This protein binds this small molecule.
Small molecule (SMILES): CC(=O)N[C@@H]1[C@@H](O)[C@H](O)[C@@H](CO)O[C@H]1O

Sequence of chain 1.A:
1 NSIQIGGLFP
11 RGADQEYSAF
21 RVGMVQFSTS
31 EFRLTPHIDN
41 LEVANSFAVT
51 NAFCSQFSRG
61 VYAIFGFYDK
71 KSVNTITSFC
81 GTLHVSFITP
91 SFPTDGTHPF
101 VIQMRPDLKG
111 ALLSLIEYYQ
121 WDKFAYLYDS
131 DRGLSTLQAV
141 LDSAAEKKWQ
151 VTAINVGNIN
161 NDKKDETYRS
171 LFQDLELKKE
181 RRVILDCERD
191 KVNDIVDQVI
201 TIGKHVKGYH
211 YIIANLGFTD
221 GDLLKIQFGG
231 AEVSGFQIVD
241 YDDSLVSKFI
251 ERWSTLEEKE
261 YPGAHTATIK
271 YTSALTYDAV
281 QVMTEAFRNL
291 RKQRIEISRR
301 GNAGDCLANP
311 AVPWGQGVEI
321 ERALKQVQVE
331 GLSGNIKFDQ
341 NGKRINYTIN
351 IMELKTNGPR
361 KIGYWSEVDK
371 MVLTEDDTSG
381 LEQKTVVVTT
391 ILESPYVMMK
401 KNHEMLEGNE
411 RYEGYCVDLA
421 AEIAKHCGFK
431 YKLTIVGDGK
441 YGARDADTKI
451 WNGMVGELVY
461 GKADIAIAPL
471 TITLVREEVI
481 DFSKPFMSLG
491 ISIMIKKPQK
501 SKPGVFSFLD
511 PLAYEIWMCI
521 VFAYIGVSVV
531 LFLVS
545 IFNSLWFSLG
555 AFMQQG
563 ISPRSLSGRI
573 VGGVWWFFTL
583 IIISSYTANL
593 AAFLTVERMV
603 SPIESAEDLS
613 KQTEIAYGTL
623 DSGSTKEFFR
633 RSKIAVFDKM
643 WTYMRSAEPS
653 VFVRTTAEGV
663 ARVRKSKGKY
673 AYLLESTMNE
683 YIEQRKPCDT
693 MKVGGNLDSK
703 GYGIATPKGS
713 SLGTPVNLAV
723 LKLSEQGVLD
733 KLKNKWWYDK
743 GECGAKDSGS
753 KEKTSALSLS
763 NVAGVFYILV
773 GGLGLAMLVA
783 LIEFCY

Binding-site contacts:
Ligand atom C8 contacts residue ASN346 of chain 1.A at 4.1 Å.
Ligand atom N2 contacts residue ASN346 of chain 1.A at 4.2 Å.
Ligand atom C6 contacts residue ASN335 of chain 1.A at 3.8 Å.
Ligand atom O1 contacts residue ASN335 of chain 1.A at 3.0 Å (h-bond).
Ligand atom C1 contacts residue ASN335 of chain 1.A at 3.2 Å.
Ligand atom C5 contacts residue ASN335 of chain 1.A at 3.7 Å.
Ligand atom O6 contacts residue GLU330 of chain 1.A at 3.1 Å (salt-bridge).
Ligand atom O1 contacts residue ASN346 of chain 1.A at 2.9 Å.
Ligand atom O5 contacts residue ASN335 of chain 1.A at 2.6 Å (h-bond).
Ligand atom C6 contacts residue GLU330 of chain 1.A at 3.4 Å.
Ligand atom O7 contacts residue ASN346 of chain 1.A at 3.3 Å (h-bond).
Ligand atom C2 contacts residue ASN335 of chain 1.A at 3.8 Å.
Ligand atom O6 contacts residue GLY334 of chain 1.A at 4.3 Å.
Ligand atom C1 contacts residue ASN346 of chain 1.A at 4.1 Å.
Ligand atom O7 contacts residue GLN328 of chain 1.A at 4.0 Å.
Ligand atom O6 contacts residue ASN335 of chain 1.A at 3.5 Å (h-bond).
Ligand atom C4 contacts residue ASN335 of chain 1.A at 4.2 Å.
Ligand atom C7 contacts residue ASN346 of chain 1.A at 3.6 Å.